Sequence of chain 1.I:
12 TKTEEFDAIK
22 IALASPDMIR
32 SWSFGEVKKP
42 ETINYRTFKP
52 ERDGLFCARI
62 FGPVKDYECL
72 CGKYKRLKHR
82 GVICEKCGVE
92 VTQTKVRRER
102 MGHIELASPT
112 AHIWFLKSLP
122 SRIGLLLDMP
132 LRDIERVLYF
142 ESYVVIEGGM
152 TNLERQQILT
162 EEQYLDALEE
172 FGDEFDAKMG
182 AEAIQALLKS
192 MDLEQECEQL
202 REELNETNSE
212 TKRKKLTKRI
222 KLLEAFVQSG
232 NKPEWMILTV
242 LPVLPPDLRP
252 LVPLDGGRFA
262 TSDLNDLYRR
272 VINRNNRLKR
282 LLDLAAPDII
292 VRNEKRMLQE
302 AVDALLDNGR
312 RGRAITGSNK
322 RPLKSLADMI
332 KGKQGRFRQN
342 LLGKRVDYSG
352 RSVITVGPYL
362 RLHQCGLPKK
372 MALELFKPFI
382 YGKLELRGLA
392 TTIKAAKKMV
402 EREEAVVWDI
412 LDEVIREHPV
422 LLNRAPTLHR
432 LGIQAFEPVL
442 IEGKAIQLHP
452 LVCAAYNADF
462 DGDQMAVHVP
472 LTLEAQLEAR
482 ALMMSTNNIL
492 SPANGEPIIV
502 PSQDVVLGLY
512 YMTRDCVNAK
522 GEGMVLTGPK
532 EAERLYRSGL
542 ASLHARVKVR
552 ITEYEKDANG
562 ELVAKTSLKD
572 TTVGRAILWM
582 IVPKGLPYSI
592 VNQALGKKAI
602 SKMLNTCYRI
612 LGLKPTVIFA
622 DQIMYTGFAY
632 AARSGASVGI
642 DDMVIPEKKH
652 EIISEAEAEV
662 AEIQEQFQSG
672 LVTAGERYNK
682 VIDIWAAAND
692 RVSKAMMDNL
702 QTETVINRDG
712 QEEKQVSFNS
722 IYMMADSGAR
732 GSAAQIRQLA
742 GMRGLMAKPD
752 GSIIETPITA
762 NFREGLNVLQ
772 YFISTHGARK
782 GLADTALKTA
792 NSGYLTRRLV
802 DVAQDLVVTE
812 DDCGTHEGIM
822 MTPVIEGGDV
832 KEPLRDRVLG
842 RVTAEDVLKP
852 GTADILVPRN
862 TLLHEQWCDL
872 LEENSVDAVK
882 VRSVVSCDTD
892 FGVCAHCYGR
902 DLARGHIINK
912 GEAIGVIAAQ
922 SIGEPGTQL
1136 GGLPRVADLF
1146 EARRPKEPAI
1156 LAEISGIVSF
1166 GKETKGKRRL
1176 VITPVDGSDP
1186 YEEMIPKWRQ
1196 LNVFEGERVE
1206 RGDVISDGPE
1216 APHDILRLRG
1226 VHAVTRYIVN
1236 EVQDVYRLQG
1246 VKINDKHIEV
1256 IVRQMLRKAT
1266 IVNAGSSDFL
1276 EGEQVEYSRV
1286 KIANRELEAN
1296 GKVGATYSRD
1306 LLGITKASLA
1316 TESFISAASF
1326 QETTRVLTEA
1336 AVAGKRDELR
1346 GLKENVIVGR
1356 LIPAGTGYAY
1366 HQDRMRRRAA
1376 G

Sequence of chain 1.H:
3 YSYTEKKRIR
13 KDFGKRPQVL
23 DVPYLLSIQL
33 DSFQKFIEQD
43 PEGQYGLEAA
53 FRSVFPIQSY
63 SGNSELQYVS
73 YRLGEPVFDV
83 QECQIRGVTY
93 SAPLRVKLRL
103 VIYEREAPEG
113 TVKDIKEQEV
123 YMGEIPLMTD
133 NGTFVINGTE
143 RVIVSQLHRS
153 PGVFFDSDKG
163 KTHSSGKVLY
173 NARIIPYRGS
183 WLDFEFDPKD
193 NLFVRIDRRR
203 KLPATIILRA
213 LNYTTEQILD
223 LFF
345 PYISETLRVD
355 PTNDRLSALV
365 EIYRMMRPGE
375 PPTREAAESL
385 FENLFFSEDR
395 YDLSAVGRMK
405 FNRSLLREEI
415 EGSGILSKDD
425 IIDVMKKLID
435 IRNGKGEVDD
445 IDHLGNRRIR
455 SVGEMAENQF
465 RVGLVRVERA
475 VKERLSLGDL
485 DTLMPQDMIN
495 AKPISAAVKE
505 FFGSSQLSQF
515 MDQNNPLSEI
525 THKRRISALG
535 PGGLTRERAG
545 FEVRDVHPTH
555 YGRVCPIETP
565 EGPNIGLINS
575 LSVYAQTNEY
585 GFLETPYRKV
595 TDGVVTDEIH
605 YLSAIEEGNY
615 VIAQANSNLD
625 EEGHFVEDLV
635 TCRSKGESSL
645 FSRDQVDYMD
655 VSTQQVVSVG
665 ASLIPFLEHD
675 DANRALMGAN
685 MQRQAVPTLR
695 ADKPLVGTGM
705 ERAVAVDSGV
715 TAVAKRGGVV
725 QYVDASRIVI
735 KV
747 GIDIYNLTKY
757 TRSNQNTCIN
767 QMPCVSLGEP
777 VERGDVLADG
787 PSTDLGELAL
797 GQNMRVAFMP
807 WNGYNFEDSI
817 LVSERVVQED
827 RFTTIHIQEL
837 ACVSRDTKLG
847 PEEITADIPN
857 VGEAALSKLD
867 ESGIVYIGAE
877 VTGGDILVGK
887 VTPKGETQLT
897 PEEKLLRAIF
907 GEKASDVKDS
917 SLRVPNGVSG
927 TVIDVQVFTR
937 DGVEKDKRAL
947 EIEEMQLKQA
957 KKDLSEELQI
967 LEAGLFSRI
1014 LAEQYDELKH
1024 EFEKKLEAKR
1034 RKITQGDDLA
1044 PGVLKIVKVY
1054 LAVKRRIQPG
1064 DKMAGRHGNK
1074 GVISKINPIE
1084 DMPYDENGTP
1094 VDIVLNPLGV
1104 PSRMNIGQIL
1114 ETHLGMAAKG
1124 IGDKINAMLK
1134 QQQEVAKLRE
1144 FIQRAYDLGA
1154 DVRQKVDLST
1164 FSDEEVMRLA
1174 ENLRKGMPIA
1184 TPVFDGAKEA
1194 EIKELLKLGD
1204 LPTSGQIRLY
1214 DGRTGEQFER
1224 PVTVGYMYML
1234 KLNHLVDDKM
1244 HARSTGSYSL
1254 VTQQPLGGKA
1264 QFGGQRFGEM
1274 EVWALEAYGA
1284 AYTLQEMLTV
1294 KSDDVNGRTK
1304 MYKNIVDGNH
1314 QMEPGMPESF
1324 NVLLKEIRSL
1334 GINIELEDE

This protein binds this small molecule.
Small molecule (SMILES): Nc1ccn([C@@H]2O[C@H](CO[P](=O)(O)O[C@H]3[C@@H](O)[C@H](n4ccc(=O)[nH]c4=O)O[C@@H]3CO[P](=O)(O)O[C@H]3[C@@H](O)[C@H](n4ccc(N)nc4=O)O[C@@H]3CO[P](=O)(O)O[C@H]3[C@@H](O)[C@H](n4cnc5c(=O)nc(N)[nH]c54)O[C@@H]3CO[P](=O)(O)O[C@H]3[C@@H](O)[C@H](n4cnc5c(=O)nc(N)[nH]c54)O[C@@H]3CO[P](=O)(O)O[C@H]3[C@@H](O)[C@H](n4ccc(N)nc4=O)O[C@@H]3CO[P](=O)(O)O[C@H]3[C@@H](O)[C@H](n4ccc(=O)[nH]c4=O)O[C@@H]3CO[P](=O)(O)O[C@H]3[C@@H](O)[C@H](n4cnc5c(N)ncnc54)O[C@@H]3COP(=O)(O)O)[C@@H](O[P](=O)(O)OC[C@H]3O[C@@H](n4cnc5c(N)ncnc54)[C@H](O)[C@@H]3O)[C@H]2O)c(=O)n1

Binding-site contacts:
Ligand atom O3' contacts residue ARG529 of chain 1.H at 3.6 Å.
Ligand atom O3' contacts residue GLN688 of chain 1.H at 3.4 Å (h-bond).
Ligand atom O2' contacts residue LYS1065 of chain 1.H at 2.3 Å (salt-bridge).
Ligand atom O2' contacts residue GLN513 of chain 1.H at 3.0 Å.
Ligand atom OP1 contacts residue PRO564 of chain 1.H at 3.3 Å.
Ligand atom C4' contacts residue ASP464 of chain 1.I at 3.5 Å.
Ligand atom C4' contacts residue LYS1065 of chain 1.H at 3.7 Å.
Ligand atom OP1 contacts residue LYS325 of chain 1.I at 3.5 Å (salt-bridge).
Ligand atom C4' contacts residue GLY463 of chain 1.I at 3.7 Å.
Ligand atom O3' contacts residue ARG425 of chain 1.I at 3.6 Å (salt-bridge).
Ligand atom O2' contacts residue ARG322 of chain 1.I at 3.8 Å.
Ligand atom P contacts residue LYS1073 of chain 1.H at 3.6 Å.
Ligand atom N6 contacts residue LEU255 of chain 1.I at 3.8 Å.
Ligand atom C5' contacts residue GLY463 of chain 1.I at 3.6 Å.
Ligand atom O2' contacts residue SER263 of chain 1.I at 3.6 Å.
Ligand atom OP1 contacts residue ILE572 of chain 1.H at 3.8 Å.
Ligand atom O3' contacts residue GLN513 of chain 1.H at 3.7 Å.
Ligand atom OP1 contacts residue THR1255 of chain 1.H at 3.7 Å.
Ligand atom OP1 contacts residue GLN688 of chain 1.H at 3.2 Å (h-bond).
Ligand atom OP1 contacts residue ARG529 of chain 1.H at 3.2 Å (salt-bridge).
Ligand atom O2' contacts residue SER509 of chain 1.H at 3.7 Å.
Ligand atom O2' contacts residue ARG322 of chain 1.I at 3.8 Å.
Ligand atom C3' contacts residue ASP464 of chain 1.I at 3.8 Å.
Ligand atom C3' contacts residue MG1 of chain 1.V at 3.3 Å.
Ligand atom O3' contacts residue ASP464 of chain 1.I at 2.9 Å (salt-bridge).
Ligand atom C2' contacts residue LYS1065 of chain 1.H at 3.4 Å.
Ligand atom OP2 contacts residue PRO564 of chain 1.H at 3.6 Å.
Ligand atom O3' contacts residue MG1 of chain 1.V at 2.3 Å.
Ligand atom OP1 contacts residue ASN684 of chain 1.H at 3.6 Å.
Ligand atom OP1 contacts residue SER1252 of chain 1.H at 2.7 Å (h-bond).
Ligand atom C2' contacts residue ARG425 of chain 1.I at 3.7 Å.
Ligand atom OP1 contacts residue LYS1073 of chain 1.H at 2.3 Å (salt-bridge).
Ligand atom O2' contacts residue ASP464 of chain 1.I at 3.8 Å.
Ligand atom O2' contacts residue ARG425 of chain 1.I at 2.6 Å (salt-bridge).
Ligand atom OP2 contacts residue THR1255 of chain 1.H at 3.8 Å.
Ligand atom OP1 contacts residue GLN513 of chain 1.H at 3.2 Å (h-bond).
Ligand atom O3' contacts residue LYS1065 of chain 1.H at 3.7 Å.
Ligand atom O3' contacts residue ASP462 of chain 1.I at 3.8 Å.
Ligand atom OP1 contacts residue ARG687 of chain 1.H at 3.5 Å (salt-bridge).
Ligand atom O3' contacts residue ASP460 of chain 1.I at 3.2 Å (salt-bridge).